Binding-site contacts:
Ligand atom C10 contacts residue ASN173 of chain 1.A at 3.8 Å.
Ligand atom C22 contacts residue ASP130 of chain 1.A at 3.2 Å.
Ligand atom C22 contacts residue THR129 of chain 1.A at 3.7 Å.
Ligand atom C2 contacts residue LEU175 of chain 1.A at 3.8 Å (hydrophobic).
Ligand atom C6 contacts residue LEU175 of chain 1.A at 3.8 Å (hydrophobic).
Ligand atom F1 contacts residue GLY56 of chain 1.A at 2.8 Å.
Ligand atom F contacts residue GLY53 of chain 1.A at 3.6 Å.
Ligand atom O1 contacts residue VAL58 of chain 1.A at 3.7 Å.
Ligand atom C3 contacts residue MET127 of chain 1.A at 3.5 Å (hydrophobic).
Ligand atom N7 contacts residue GLU128 of chain 1.A at 3.6 Å.
Ligand atom F1 contacts residue GLY53 of chain 1.A at 3.4 Å.
Ligand atom C12 contacts residue VAL58 of chain 1.A at 3.8 Å (hydrophobic).
Ligand atom C23 contacts residue MET127 of chain 1.A at 3.4 Å (hydrophobic).
Ligand atom C19 contacts residue LYS73 of chain 1.A at 3.7 Å.
Ligand atom C12 contacts residue GLY51 of chain 1.A at 3.5 Å.
Ligand atom C16 contacts residue TYR55 of chain 1.A at 3.5 Å (hydrophobic).
Ligand atom C2 contacts residue ASP125 of chain 1.A at 3.5 Å.
Ligand atom O contacts residue LYS73 of chain 1.A at 2.8 Å (salt-bridge).
Ligand atom C23 contacts residue GLU128 of chain 1.A at 3.2 Å.
Ligand atom F contacts residue MET57 of chain 1.A at 3.4 Å.
Ligand atom C4 contacts residue LEU175 of chain 1.A at 3.7 Å (hydrophobic).
Ligand atom N6 contacts residue THR129 of chain 1.A at 3.5 Å.
Ligand atom N contacts residue MET127 of chain 1.A at 3.2 Å (h-bond).
Ligand atom N5 contacts residue MET127 of chain 1.A at 2.7 Å (h-bond).
Ligand atom C17 contacts residue GLY53 of chain 1.A at 3.7 Å.
Ligand atom C2 contacts residue ALA71 of chain 1.A at 3.4 Å (hydrophobic).
Ligand atom N contacts residue ALA71 of chain 1.A at 3.7 Å.
Ligand atom C12 contacts residue GLU52 of chain 1.A at 3.3 Å.
Ligand atom F contacts residue GLY56 of chain 1.A at 3.2 Å.
Ligand atom N1 contacts residue LEU175 of chain 1.A at 3.6 Å.
Ligand atom N7 contacts residue MET127 of chain 1.A at 3.5 Å (h-bond).
Ligand atom C21 contacts residue ASP130 of chain 1.A at 3.7 Å.
Ligand atom C contacts residue GLN124 of chain 1.A at 3.1 Å.
Ligand atom C20 contacts residue MET127 of chain 1.A at 3.4 Å (hydrophobic).
Ligand atom C1 contacts residue LEU175 of chain 1.A at 3.5 Å (hydrophobic).
Ligand atom N6 contacts residue LYS133 of chain 1.A at 3.6 Å.
Ligand atom N6 contacts residue GLU128 of chain 1.A at 3.7 Å.
Ligand atom C22 contacts residue LYS133 of chain 1.A at 3.6 Å.
Ligand atom C13 contacts residue ASP186 of chain 1.A at 3.5 Å.
Ligand atom F1 contacts residue TYR55 of chain 1.A at 3.5 Å.

A small-molecule ligand and the protein it binds are described below.
Small molecule (SMILES): COC[C@H]1Cn2cc(-c3nc(Nc4ccnn4C)ncc3C)nc2C(=O)N1Cc1ccc(F)c(F)c1

Sequence of chain 1.A:
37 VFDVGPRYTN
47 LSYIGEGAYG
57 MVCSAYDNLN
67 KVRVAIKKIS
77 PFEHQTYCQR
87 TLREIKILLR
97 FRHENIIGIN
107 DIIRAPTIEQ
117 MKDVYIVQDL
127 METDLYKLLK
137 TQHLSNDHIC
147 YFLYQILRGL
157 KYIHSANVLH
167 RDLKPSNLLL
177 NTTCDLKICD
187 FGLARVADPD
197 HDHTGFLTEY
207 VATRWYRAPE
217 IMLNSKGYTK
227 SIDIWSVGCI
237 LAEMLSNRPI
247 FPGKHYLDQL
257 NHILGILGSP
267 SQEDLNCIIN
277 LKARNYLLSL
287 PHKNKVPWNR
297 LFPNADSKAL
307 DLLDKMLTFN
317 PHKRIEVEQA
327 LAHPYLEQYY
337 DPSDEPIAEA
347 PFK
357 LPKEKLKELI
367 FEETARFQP